A small-molecule ligand and the protein it binds are described below.
Small molecule (SMILES): CC(=O)N[C@@H]1[C@@H](O)[C@H](O)[C@@H](CO)O[C@H]1O

Sequence of chain 1.C:
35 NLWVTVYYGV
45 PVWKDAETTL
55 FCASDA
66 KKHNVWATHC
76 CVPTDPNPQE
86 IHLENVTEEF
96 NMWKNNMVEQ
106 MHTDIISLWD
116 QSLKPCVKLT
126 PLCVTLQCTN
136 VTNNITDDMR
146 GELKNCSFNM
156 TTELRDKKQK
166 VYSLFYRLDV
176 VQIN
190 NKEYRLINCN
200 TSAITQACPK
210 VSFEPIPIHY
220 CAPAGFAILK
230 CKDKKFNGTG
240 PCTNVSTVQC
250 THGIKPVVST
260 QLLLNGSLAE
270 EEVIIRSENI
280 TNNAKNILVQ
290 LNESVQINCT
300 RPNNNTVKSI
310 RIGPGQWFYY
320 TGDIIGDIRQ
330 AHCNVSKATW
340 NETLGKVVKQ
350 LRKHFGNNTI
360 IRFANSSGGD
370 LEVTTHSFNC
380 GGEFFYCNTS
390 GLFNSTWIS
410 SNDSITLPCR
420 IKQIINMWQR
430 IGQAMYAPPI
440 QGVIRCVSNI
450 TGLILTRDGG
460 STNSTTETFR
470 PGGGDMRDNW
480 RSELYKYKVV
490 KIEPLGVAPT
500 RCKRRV

Binding-site contacts:
Ligand atom C7 contacts residue THR238 of chain 1.C at 3.7 Å.
Ligand atom C8 contacts residue GLY237 of chain 1.C at 4.5 Å.
Ligand atom C3 contacts residue ASN236 of chain 1.C at 3.9 Å.
Ligand atom N2 contacts residue THR238 of chain 1.C at 3.0 Å (h-bond).
Ligand atom C8 contacts residue SER276 of chain 1.C at 3.4 Å.
Ligand atom O7 contacts residue ASN236 of chain 1.C at 3.3 Å (h-bond).
Ligand atom O7 contacts residue SER276 of chain 1.C at 4.2 Å.
Ligand atom C8 contacts residue ASN236 of chain 1.C at 3.2 Å.
Ligand atom C1 contacts residue ASN236 of chain 1.C at 1.5 Å.
Ligand atom N2 contacts residue ASN236 of chain 1.C at 3.0 Å (h-bond).
Ligand atom C3 contacts residue THR238 of chain 1.C at 4.0 Å.
Ligand atom C2 contacts residue THR238 of chain 1.C at 4.0 Å.
Ligand atom C2 contacts residue ASN236 of chain 1.C at 2.5 Å.
Ligand atom C7 contacts residue ASN236 of chain 1.C at 3.2 Å.
Ligand atom C7 contacts residue SER276 of chain 1.C at 4.2 Å.
Ligand atom O3 contacts residue THR238 of chain 1.C at 4.3 Å.
Ligand atom C8 contacts residue THR238 of chain 1.C at 3.5 Å.
Ligand atom C8 contacts residue TRP98 of chain 1.C at 3.7 Å (hydrophobic).
Ligand atom C4 contacts residue ASN236 of chain 1.C at 4.4 Å.
Ligand atom C5 contacts residue ASN236 of chain 1.C at 3.8 Å.
Ligand atom C1 contacts residue THR238 of chain 1.C at 4.3 Å.
Ligand atom O5 contacts residue ASN236 of chain 1.C at 2.5 Å (h-bond).